Sequence of chain 1.A:
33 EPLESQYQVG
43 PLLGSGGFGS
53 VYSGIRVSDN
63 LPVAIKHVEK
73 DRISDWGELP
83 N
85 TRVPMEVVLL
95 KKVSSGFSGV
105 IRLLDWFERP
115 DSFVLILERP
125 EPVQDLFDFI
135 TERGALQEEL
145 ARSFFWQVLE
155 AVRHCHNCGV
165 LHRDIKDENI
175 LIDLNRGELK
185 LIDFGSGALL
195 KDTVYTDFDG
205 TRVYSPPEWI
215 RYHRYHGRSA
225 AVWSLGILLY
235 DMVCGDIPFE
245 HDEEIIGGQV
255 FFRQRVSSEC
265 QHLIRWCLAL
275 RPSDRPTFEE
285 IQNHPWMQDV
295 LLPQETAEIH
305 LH

Binding-site contacts:
Ligand atom O contacts residue ASP203 of chain 1.A at 3.5 Å (salt-bridge).
Ligand atom O contacts residue PHE131 of chain 1.A at 3.6 Å.
Ligand atom NH1 contacts residue GLU172 of chain 1.A at 3.1 Å (salt-bridge).
Ligand atom N contacts residue GLU172 of chain 1.A at 3.1 Å (salt-bridge).
Ligand atom OG contacts residue ASP168 of chain 1.A at 2.7 Å (salt-bridge).
Ligand atom O contacts residue LYS170 of chain 1.A at 2.7 Å (salt-bridge).
Ligand atom CA contacts residue ASP240 of chain 1.A at 3.4 Å.
Ligand atom NH1 contacts residue ASP171 of chain 1.A at 3.5 Å (salt-bridge).
Ligand atom NE2 contacts residue GLU244 of chain 1.A at 2.8 Å (salt-bridge).
Ligand atom CB contacts residue ASP168 of chain 1.A at 3.4 Å.
Ligand atom NH1 contacts residue GLY239 of chain 1.A at 3.6 Å.
Ligand atom NH1 contacts residue ASP235 of chain 1.A at 3.0 Å (salt-bridge).
Ligand atom CA contacts residue GLY204 of chain 1.A at 3.6 Å.
Ligand atom CZ contacts residue ASP129 of chain 1.A at 3.6 Å.
Ligand atom CZ contacts residue ASP171 of chain 1.A at 3.5 Å.
Ligand atom CA contacts residue GLU172 of chain 1.A at 3.6 Å.
Ligand atom CE1 contacts residue ILE241 of chain 1.A at 3.6 Å (hydrophobic).
Ligand atom NH2 contacts residue ILE134 of chain 1.A at 3.5 Å.
Ligand atom NH2 contacts residue ASP129 of chain 1.A at 2.7 Å (salt-bridge).
Ligand atom CG contacts residue VAL207 of chain 1.A at 3.6 Å (hydrophobic).
Ligand atom OG contacts residue THR205 of chain 1.A at 3.4 Å (h-bond).
Ligand atom CB contacts residue THR205 of chain 1.A at 3.4 Å.
Ligand atom CE1 contacts residue GLU244 of chain 1.A at 3.7 Å.
Ligand atom CB contacts residue ASP203 of chain 1.A at 3.5 Å.
Ligand atom CG contacts residue GLU172 of chain 1.A at 3.5 Å.
Ligand atom O contacts residue GLU172 of chain 1.A at 3.5 Å (salt-bridge).
Ligand atom C contacts residue ASP203 of chain 1.A at 3.4 Å.
Ligand atom O contacts residue THR205 of chain 1.A at 3.6 Å.
Ligand atom NH2 contacts residue ASP171 of chain 1.A at 2.7 Å (salt-bridge).
Ligand atom CD contacts residue ARG257 of chain 1.A at 3.6 Å.
Ligand atom CB contacts residue ASP240 of chain 1.A at 3.6 Å.
Ligand atom CD contacts residue THR135 of chain 1.A at 3.5 Å.
Ligand atom NH2 contacts residue PHE131 of chain 1.A at 3.0 Å (h-bond).
Ligand atom NH1 contacts residue ASP240 of chain 1.A at 3.2 Å (salt-bridge).
Ligand atom OG contacts residue LYS170 of chain 1.A at 3.5 Å (salt-bridge).
Ligand atom CB contacts residue GLU172 of chain 1.A at 3.4 Å.
Ligand atom NH2 contacts residue ASP132 of chain 1.A at 3.1 Å (salt-bridge).
Ligand atom CZ contacts residue PHE131 of chain 1.A at 3.6 Å (hydrophobic).
Ligand atom NE contacts residue THR135 of chain 1.A at 2.8 Å (h-bond).
Ligand atom CG contacts residue PHE131 of chain 1.A at 3.7 Å (hydrophobic).

A small-molecule ligand and the protein it binds are described below.
Small molecule (SMILES): CC[C@H](NC(=O)[C@@H](N)CCCN=C(N)N)C(=O)N[C@@H](CCCN=C(N)N)C(=O)N[C@@H](CCCN=C(N)N)C(=O)N[C@@H](CCCN=C(N)N)C(=O)N[C@@H](CC1=NC=NC1)C(=O)N1CCC[C@H]1C(=O)N[C@H](C=O)CO